A protein and the small-molecule ligand that binds it are described below.
Small molecule (SMILES): O=c1[nH]cnc2c([C@@H]3O[C@H](CO)[C@H]4O[C@@H](CP(=O)(O)O)O[C@H]43)c[nH]c12

Binding-site contacts:
Ligand atom N7 contacts residue ASN243 of chain 3.A at 2.9 Å (h-bond).
Ligand atom O5' contacts residue VAL260 of chain 3.A at 3.4 Å.
Ligand atom P contacts residue ARG84 of chain 3.A at 3.7 Å.
Ligand atom C6 contacts residue GLU201 of chain 3.A at 3.8 Å.
Ligand atom O4 contacts residue HIS86 of chain 3.A at 2.7 Å (h-bond).
Ligand atom N3 contacts residue VAL217 of chain 3.A at 3.7 Å.
Ligand atom O4 contacts residue ARG84 of chain 3.A at 3.0 Å (salt-bridge).
Ligand atom O5' contacts residue PHE200 of chain 3.A at 3.5 Å.
Ligand atom O3 contacts residue ASN115 of chain 3.A at 3.3 Å.
Ligand atom C6 contacts residue GLY118 of chain 3.A at 3.8 Å.
Ligand atom C2 contacts residue GLU201 of chain 3.A at 3.3 Å.
Ligand atom N7 contacts residue GLY118 of chain 3.A at 3.5 Å (h-bond).
Ligand atom O5' contacts residue HIS257 of chain 3.A at 2.7 Å (h-bond).
Ligand atom O3' contacts residue TYR88 of chain 3.A at 3.1 Å (h-bond).
Ligand atom O6 contacts residue GLU201 of chain 3.A at 3.7 Å.
Ligand atom O2 contacts residue ARG84 of chain 3.A at 3.8 Å.
Ligand atom O2 contacts residue ASN115 of chain 3.A at 3.4 Å.
Ligand atom C1P contacts residue SER33 of chain 3.A at 3.6 Å.
Ligand atom C2 contacts residue VAL217 of chain 3.A at 3.7 Å (hydrophobic).
Ligand atom O6 contacts residue ASN243 of chain 3.A at 3.1 Å (h-bond).
Ligand atom O2' contacts residue MET219 of chain 3.A at 3.4 Å (h-bond).
Ligand atom N7 contacts residue THR242 of chain 3.A at 3.6 Å.
Ligand atom C6 contacts residue PHE200 of chain 3.A at 3.7 Å (hydrophobic).
Ligand atom C1 contacts residue HIS86 of chain 3.A at 3.8 Å.
Ligand atom C5' contacts residue HIS257 of chain 3.A at 3.5 Å.
Ligand atom O3 contacts residue ALA116 of chain 3.A at 3.0 Å (h-bond).
Ligand atom C1' contacts residue ALA116 of chain 3.A at 3.5 Å (hydrophobic).
Ligand atom N3 contacts residue MET219 of chain 3.A at 3.6 Å.
Ligand atom C9 contacts residue ALA116 of chain 3.A at 3.8 Å (hydrophobic).
Ligand atom N1 contacts residue GLU201 of chain 3.A at 2.8 Å (salt-bridge).
Ligand atom O2 contacts residue SER220 of chain 3.A at 2.6 Å (h-bond).
Ligand atom O3 contacts residue SER33 of chain 3.A at 2.9 Å (h-bond).
Ligand atom C2 contacts residue MET219 of chain 3.A at 3.6 Å (hydrophobic).
Ligand atom C5' contacts residue PHE200 of chain 3.A at 3.8 Å (hydrophobic).
Ligand atom C5 contacts residue PHE200 of chain 3.A at 3.7 Å (hydrophobic).
Ligand atom C5 contacts residue GLY118 of chain 3.A at 3.6 Å.
Ligand atom C8 contacts residue ASN243 of chain 3.A at 3.7 Å.
Ligand atom C8 contacts residue THR242 of chain 3.A at 3.5 Å.
Ligand atom N7 contacts residue ALA117 of chain 3.A at 3.8 Å.
Ligand atom O6 contacts residue GLY118 of chain 3.A at 3.5 Å.

Sequence of chain 3.A:
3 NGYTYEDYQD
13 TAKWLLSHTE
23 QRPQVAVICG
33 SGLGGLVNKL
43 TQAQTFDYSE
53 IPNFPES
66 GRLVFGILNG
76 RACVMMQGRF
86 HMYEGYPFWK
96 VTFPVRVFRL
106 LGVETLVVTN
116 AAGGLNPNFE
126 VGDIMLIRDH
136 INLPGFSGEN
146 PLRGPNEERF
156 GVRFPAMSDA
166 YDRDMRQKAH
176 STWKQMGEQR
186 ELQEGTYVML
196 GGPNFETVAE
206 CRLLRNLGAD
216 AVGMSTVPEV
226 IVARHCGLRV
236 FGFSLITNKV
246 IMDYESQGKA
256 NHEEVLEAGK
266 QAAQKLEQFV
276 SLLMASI

Sequence of chain 1.A:
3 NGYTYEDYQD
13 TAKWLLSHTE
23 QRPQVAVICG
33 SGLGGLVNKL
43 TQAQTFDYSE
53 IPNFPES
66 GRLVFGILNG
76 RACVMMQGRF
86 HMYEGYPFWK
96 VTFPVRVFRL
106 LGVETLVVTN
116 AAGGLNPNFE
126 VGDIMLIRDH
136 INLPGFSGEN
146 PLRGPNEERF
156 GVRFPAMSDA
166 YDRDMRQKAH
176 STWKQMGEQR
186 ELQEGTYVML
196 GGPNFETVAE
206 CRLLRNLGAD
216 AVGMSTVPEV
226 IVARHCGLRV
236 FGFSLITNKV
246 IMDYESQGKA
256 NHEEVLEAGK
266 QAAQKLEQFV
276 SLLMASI